Sequence of chain 1.C:
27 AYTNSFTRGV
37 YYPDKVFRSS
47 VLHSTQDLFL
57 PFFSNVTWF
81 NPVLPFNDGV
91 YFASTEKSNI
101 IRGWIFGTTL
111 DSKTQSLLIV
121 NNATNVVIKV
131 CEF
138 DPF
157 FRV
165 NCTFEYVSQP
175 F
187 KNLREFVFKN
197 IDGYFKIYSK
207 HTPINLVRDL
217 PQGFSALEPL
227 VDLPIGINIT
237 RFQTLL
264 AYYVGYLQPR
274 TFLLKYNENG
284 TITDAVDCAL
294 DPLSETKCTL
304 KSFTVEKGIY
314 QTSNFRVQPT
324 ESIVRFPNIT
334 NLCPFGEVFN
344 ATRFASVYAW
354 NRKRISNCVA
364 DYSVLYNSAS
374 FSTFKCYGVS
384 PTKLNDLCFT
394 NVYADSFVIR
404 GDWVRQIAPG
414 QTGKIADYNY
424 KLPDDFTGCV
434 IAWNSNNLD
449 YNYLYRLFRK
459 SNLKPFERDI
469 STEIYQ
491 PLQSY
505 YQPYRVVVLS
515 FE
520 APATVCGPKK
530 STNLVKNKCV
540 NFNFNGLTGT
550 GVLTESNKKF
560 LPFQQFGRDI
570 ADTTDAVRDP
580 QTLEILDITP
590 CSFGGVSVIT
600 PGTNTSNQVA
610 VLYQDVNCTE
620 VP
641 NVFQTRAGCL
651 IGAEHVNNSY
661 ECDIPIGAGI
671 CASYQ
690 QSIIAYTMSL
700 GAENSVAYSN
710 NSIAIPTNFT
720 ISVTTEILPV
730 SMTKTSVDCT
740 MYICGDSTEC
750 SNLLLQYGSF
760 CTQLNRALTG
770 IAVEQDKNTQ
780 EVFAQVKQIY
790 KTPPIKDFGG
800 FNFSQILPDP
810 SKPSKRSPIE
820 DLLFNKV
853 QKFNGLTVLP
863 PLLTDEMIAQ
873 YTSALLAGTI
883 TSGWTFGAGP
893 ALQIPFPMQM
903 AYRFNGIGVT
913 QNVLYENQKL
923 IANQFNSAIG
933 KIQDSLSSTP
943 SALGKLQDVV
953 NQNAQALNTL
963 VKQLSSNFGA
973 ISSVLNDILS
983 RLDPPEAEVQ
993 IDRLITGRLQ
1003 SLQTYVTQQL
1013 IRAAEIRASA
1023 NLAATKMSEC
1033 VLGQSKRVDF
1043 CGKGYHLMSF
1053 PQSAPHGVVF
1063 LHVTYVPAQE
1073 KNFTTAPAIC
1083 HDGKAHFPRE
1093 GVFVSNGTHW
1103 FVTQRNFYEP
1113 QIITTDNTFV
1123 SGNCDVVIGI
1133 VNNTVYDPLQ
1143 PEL

This protein binds this small molecule.
Small molecule (SMILES): CC(=O)N[C@H]1[C@H](O[C@H]2[C@H](O)[C@@H](NC(C)=O)CO[C@@H]2CO)O[C@H](CO)[C@@H](O)[C@@H]1O

Binding-site contacts:
Ligand atom C1 contacts residue ASN801 of chain 1.C at 1.5 Å.
Ligand atom C1 contacts residue SER803 of chain 1.C at 3.6 Å.
Ligand atom N2 contacts residue ASN801 of chain 1.C at 3.0 Å (h-bond).
Ligand atom O5 contacts residue SER803 of chain 1.C at 3.5 Å (h-bond).
Ligand atom O5 contacts residue ASN801 of chain 1.C at 2.4 Å (h-bond).
Ligand atom C5 contacts residue GLN804 of chain 1.C at 4.5 Å.
Ligand atom C8 contacts residue GLN804 of chain 1.C at 4.0 Å.
Ligand atom O6 contacts residue SER803 of chain 1.C at 3.7 Å.
Ligand atom C6 contacts residue GLN804 of chain 1.C at 4.0 Å.
Ligand atom O6 contacts residue GLN804 of chain 1.C at 2.9 Å (h-bond).
Ligand atom C3 contacts residue ASN801 of chain 1.C at 3.9 Å.
Ligand atom C4 contacts residue ASN801 of chain 1.C at 4.3 Å.
Ligand atom C6 contacts residue SER803 of chain 1.C at 4.3 Å.
Ligand atom C5 contacts residue SER803 of chain 1.C at 3.7 Å.
Ligand atom C5 contacts residue ASN801 of chain 1.C at 3.7 Å.
Ligand atom C2 contacts residue ASN801 of chain 1.C at 2.5 Å.
Ligand atom O7 contacts residue ASN801 of chain 1.C at 3.5 Å (h-bond).
Ligand atom C7 contacts residue ASN801 of chain 1.C at 3.4 Å.